Sequence of chain 1.J:
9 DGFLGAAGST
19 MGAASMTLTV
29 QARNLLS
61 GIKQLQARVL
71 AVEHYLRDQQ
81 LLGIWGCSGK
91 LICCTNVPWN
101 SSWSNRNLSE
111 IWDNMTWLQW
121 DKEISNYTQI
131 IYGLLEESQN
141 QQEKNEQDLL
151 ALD

A protein and the small-molecule ligand that binds it are described below.
Small molecule (SMILES): CC(=O)N[C@@H]1[C@@H](O)[C@H](O)[C@@H](CO)O[C@H]1O

Binding-site contacts:
Ligand atom C3 contacts residue ASN100 of chain 1.J at 3.8 Å.
Ligand atom C5 contacts residue ASN100 of chain 1.J at 3.6 Å.
Ligand atom C1 contacts residue SER102 of chain 1.J at 3.9 Å.
Ligand atom C1 contacts residue ASN100 of chain 1.J at 1.4 Å.
Ligand atom C8 contacts residue ASN100 of chain 1.J at 3.5 Å.
Ligand atom O7 contacts residue ASN100 of chain 1.J at 4.0 Å.
Ligand atom O5 contacts residue SER102 of chain 1.J at 3.7 Å.
Ligand atom C2 contacts residue ASN100 of chain 1.J at 2.5 Å.
Ligand atom O5 contacts residue ASN100 of chain 1.J at 2.3 Å (h-bond).
Ligand atom O6 contacts residue SER102 of chain 1.J at 3.9 Å.
Ligand atom C7 contacts residue ASN100 of chain 1.J at 3.2 Å.
Ligand atom C4 contacts residue ASN100 of chain 1.J at 4.2 Å.
Ligand atom N2 contacts residue ASN100 of chain 1.J at 2.6 Å (h-bond).